Binding-site contacts:
Ligand atom CAW contacts residue GLY46 of chain 2.B at 3.5 Å.
Ligand atom OAR contacts residue PHE157 of chain 2.B at 3.3 Å.
Ligand atom CAB contacts residue GLY46 of chain 2.B at 3.1 Å.
Ligand atom CAZ contacts residue HIS44 of chain 2.B at 3.8 Å.
Ligand atom OAS contacts residue GLY46 of chain 2.B at 3.5 Å.
Ligand atom OAE contacts residue THR39 of chain 2.B at 3.4 Å.
Ligand atom CAA contacts residue VAL143 of chain 2.B at 3.5 Å (hydrophobic).
Ligand atom C contacts residue SER197 of chain 2.B at 3.8 Å.
Ligand atom CAY contacts residue HIS47 of chain 2.B at 3.8 Å.
Ligand atom OAS contacts residue PRO185 of chain 2.B at 3.7 Å.
Ligand atom CAV contacts residue GLN164 of chain 2.B at 3.6 Å.
Ligand atom CAI contacts residue EDO1 of chain 2.I at 3.5 Å.
Ligand atom CAN contacts residue GLY46 of chain 2.B at 3.5 Å.
Ligand atom CAK contacts residue MET40 of chain 2.B at 3.6 Å (hydrophobic).
Ligand atom CAV contacts residue EDO1 of chain 2.I at 3.6 Å.
Ligand atom CAH contacts residue PRO38 of chain 2.B at 3.4 Å (hydrophobic).
Ligand atom OXT contacts residue HIS44 of chain 2.B at 2.8 Å.
Ligand atom CAU contacts residue HIS47 of chain 2.B at 3.6 Å.
Ligand atom CAA contacts residue VAL139 of chain 2.B at 3.5 Å (hydrophobic).
Ligand atom CA contacts residue MET195 of chain 2.B at 3.6 Å (hydrophobic).
Ligand atom SBC contacts residue HIS47 of chain 2.B at 3.6 Å.
Ligand atom O contacts residue SER197 of chain 2.B at 3.5 Å (h-bond).
Ligand atom CAM contacts residue MET195 of chain 2.B at 3.4 Å (hydrophobic).
Ligand atom CAB contacts residue PRO185 of chain 2.B at 3.5 Å (hydrophobic).
Ligand atom O contacts residue SER196 of chain 2.B at 3.5 Å (h-bond).
Ligand atom OAS contacts residue THR186 of chain 2.B at 3.7 Å.
Ligand atom OAE contacts residue MET40 of chain 2.B at 2.7 Å (h-bond).
Ligand atom OAR contacts residue GLN164 of chain 2.B at 3.3 Å (h-bond).
Ligand atom CBA contacts residue HIS44 of chain 2.B at 3.5 Å.
Ligand atom OAE contacts residue HIS47 of chain 2.B at 3.1 Å (h-bond).
Ligand atom CAJ contacts residue PRO38 of chain 2.B at 3.2 Å (hydrophobic).
Ligand atom OAS contacts residue VAL187 of chain 2.B at 3.2 Å (h-bond).
Ligand atom CAO contacts residue HIS47 of chain 2.B at 3.7 Å.
Ligand atom CAA contacts residue EDO1 of chain 2.I at 3.4 Å.
Ligand atom N contacts residue HIS44 of chain 2.B at 3.7 Å.
Ligand atom OXT contacts residue SER197 of chain 2.B at 3.7 Å.
Ligand atom NAQ contacts residue HIS47 of chain 2.B at 2.7 Å (h-bond).
Ligand atom CAB contacts residue LEU50 of chain 2.B at 3.6 Å (hydrophobic).
Ligand atom C contacts residue SER196 of chain 2.B at 3.8 Å.
Ligand atom OAF contacts residue MET40 of chain 2.B at 3.2 Å.

This small molecule binds to this protein.
Small molecule (SMILES): COc1ccc(S(=O)(=O)NC(=O)c2cc3cc(OC)ccc3n2CC(=O)O)cc1

Sequence of chain 2.B:
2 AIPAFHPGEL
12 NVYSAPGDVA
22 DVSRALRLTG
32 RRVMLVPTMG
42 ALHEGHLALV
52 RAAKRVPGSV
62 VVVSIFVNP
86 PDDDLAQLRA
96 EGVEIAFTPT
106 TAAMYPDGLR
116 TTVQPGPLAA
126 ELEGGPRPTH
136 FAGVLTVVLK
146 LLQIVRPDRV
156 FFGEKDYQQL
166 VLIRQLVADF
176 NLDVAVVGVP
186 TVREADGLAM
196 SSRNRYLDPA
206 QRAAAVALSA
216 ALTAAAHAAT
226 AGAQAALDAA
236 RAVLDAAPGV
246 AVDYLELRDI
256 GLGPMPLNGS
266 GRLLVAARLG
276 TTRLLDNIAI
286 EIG